The small molecule below binds the protein below.
Small molecule (SMILES): O=C(O)C[C@H]1NC(=O)NC1=O

Binding-site contacts:
Ligand atom OD1 contacts residue VAL148 of chain 1.B at 3.6 Å.
Ligand atom CB contacts residue PHE78 of chain 1.B at 3.8 Å (hydrophobic).
Ligand atom NAF contacts residue ASN10 of chain 1.B at 4.0 Å.
Ligand atom C contacts residue GLY183 of chain 1.B at 3.9 Å.
Ligand atom CA contacts residue SER77 of chain 1.B at 3.2 Å.
Ligand atom O contacts residue GLY183 of chain 1.B at 3.0 Å (h-bond).
Ligand atom CG contacts residue GLY181 of chain 1.B at 3.6 Å.
Ligand atom CG contacts residue VAL148 of chain 1.B at 3.6 Å (hydrophobic).
Ligand atom CAI contacts residue ILE45 of chain 1.B at 3.7 Å (hydrophobic).
Ligand atom N contacts residue SER77 of chain 1.B at 3.6 Å (h-bond).
Ligand atom OD2 contacts residue SER182 of chain 1.B at 2.6 Å (h-bond).
Ligand atom OD1 contacts residue SER182 of chain 1.B at 3.5 Å.
Ligand atom O contacts residue SER77 of chain 1.B at 3.4 Å.
Ligand atom CAI contacts residue SER77 of chain 1.B at 3.6 Å.
Ligand atom OD1 contacts residue THR117 of chain 1.B at 2.6 Å (h-bond).
Ligand atom C contacts residue PHE78 of chain 1.B at 3.5 Å (hydrophobic).
Ligand atom CG contacts residue THR117 of chain 1.B at 3.7 Å.
Ligand atom OD1 contacts residue GLY181 of chain 1.B at 3.4 Å (h-bond).
Ligand atom NAF contacts residue MET15 of chain 1.B at 4.2 Å.
Ligand atom CAI contacts residue ASN10 of chain 1.B at 3.9 Å.
Ligand atom OAB contacts residue VAL148 of chain 1.B at 3.4 Å.
Ligand atom N contacts residue ILE45 of chain 1.B at 2.8 Å (h-bond).
Ligand atom CAI contacts residue VAL148 of chain 1.B at 3.7 Å (hydrophobic).
Ligand atom CB contacts residue GLY181 of chain 1.B at 3.6 Å.
Ligand atom CA contacts residue PHE78 of chain 1.B at 3.6 Å (hydrophobic).
Ligand atom OD1 contacts residue THR116 of chain 1.B at 3.5 Å (h-bond).
Ligand atom O contacts residue ALA76 of chain 1.B at 4.2 Å.
Ligand atom CB contacts residue ILE45 of chain 1.B at 4.3 Å (hydrophobic).
Ligand atom OAB contacts residue SER44 of chain 1.B at 3.8 Å.
Ligand atom N contacts residue VAL148 of chain 1.B at 4.0 Å.
Ligand atom O contacts residue SER182 of chain 1.B at 3.6 Å.
Ligand atom OAB contacts residue ILE45 of chain 1.B at 2.9 Å (h-bond).
Ligand atom OD2 contacts residue VAL148 of chain 1.B at 3.3 Å.
Ligand atom CA contacts residue ILE45 of chain 1.B at 3.9 Å (hydrophobic).
Ligand atom O contacts residue PHE78 of chain 1.B at 2.8 Å (h-bond).
Ligand atom OAB contacts residue ASN10 of chain 1.B at 3.0 Å (h-bond).
Ligand atom OD2 contacts residue THR117 of chain 1.B at 4.0 Å.
Ligand atom C contacts residue SER77 of chain 1.B at 3.1 Å.
Ligand atom NAF contacts residue SER77 of chain 1.B at 3.4 Å (h-bond).
Ligand atom CG contacts residue SER182 of chain 1.B at 3.3 Å.

Sequence of chain 1.B:
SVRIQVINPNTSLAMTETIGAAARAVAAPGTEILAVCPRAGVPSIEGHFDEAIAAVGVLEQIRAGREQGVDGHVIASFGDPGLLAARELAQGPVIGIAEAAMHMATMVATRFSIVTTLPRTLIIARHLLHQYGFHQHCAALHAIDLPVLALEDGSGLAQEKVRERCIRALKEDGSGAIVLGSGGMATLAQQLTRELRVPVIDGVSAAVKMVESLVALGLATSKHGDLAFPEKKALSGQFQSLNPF